Sequence of chain 1.A:
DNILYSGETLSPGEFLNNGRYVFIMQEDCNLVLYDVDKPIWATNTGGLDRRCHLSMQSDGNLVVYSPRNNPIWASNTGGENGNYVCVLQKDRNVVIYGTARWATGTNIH

Sequence of chain 2.A:
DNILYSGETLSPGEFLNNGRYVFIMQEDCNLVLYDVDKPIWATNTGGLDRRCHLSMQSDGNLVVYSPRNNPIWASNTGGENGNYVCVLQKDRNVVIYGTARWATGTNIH

This small molecule binds to this protein.
Small molecule (SMILES): O=C1O[C@H](CO)[C@@H](O)[C@H](O[C@H]2O[C@H](CO)[C@@H](O)[C@H](O)[C@@H]2O)[C@@H]1O

Binding-site contacts:
Ligand atom C2 contacts residue ASP91 of chain 2.A at 3.5 Å.
Ligand atom O6 contacts residue ASN83 of chain 1.A at 4.3 Å.
Ligand atom C2 contacts residue PO41 of chain 2.I at 4.1 Å.
Ligand atom C2 contacts residue ASN83 of chain 1.A at 3.9 Å.
Ligand atom C6 contacts residue ALA100 of chain 1.A at 4.2 Å (hydrophobic).
Ligand atom O5 contacts residue ASN93 of chain 2.A at 3.2 Å (h-bond).
Ligand atom C6 contacts residue ASN93 of chain 2.A at 4.0 Å.
Ligand atom O2 contacts residue ASN107 of chain 1.A at 3.8 Å.
Ligand atom O2 contacts residue ASN93 of chain 2.A at 3.1 Å (h-bond).
Ligand atom O4 contacts residue ALA100 of chain 1.A at 4.1 Å.
Ligand atom O3 contacts residue ASN83 of chain 1.A at 4.3 Å.
Ligand atom C2 contacts residue ASN93 of chain 2.A at 4.0 Å.
Ligand atom O3 contacts residue TYR97 of chain 2.A at 3.4 Å (h-bond).
Ligand atom O3 contacts residue ASP91 of chain 2.A at 4.0 Å.
Ligand atom O2 contacts residue GLN89 of chain 2.A at 3.4 Å (h-bond).
Ligand atom C4 contacts residue TYR97 of chain 2.A at 3.7 Å (hydrophobic).
Ligand atom O4 contacts residue ASN107 of chain 1.A at 3.4 Å (h-bond).
Ligand atom C4 contacts residue ASN83 of chain 1.A at 4.1 Å.
Ligand atom C4 contacts residue ASN93 of chain 2.A at 4.1 Å.
Ligand atom C5 contacts residue ASN93 of chain 2.A at 3.9 Å.
Ligand atom C6 contacts residue ALA103 of chain 1.A at 4.0 Å (hydrophobic).
Ligand atom C5 contacts residue ASN83 of chain 1.A at 3.6 Å.
Ligand atom C2 contacts residue GLN89 of chain 2.A at 4.3 Å.
Ligand atom C1 contacts residue ASN93 of chain 2.A at 3.9 Å.
Ligand atom C6 contacts residue ASN83 of chain 1.A at 4.1 Å.
Ligand atom C4 contacts residue GLN89 of chain 2.A at 4.3 Å.
Ligand atom O6 contacts residue ALA103 of chain 1.A at 4.2 Å.
Ligand atom C3 contacts residue PO41 of chain 2.I at 3.8 Å.
Ligand atom C3 contacts residue ASN83 of chain 1.A at 4.2 Å.
Ligand atom O3 contacts residue GLN89 of chain 2.A at 3.1 Å (h-bond).
Ligand atom C1 contacts residue ASN107 of chain 1.A at 3.9 Å.
Ligand atom O4 contacts residue VAL95 of chain 2.A at 4.1 Å.
Ligand atom O3 contacts residue PO41 of chain 2.I at 3.0 Å (h-bond).
Ligand atom O4 contacts residue ASN83 of chain 1.A at 3.2 Å.
Ligand atom O2 contacts residue ASN83 of chain 1.A at 3.0 Å (h-bond).
Ligand atom C3 contacts residue GLN89 of chain 2.A at 4.0 Å.
Ligand atom C4 contacts residue VAL95 of chain 2.A at 4.0 Å (hydrophobic).
Ligand atom O2 contacts residue ASP91 of chain 2.A at 2.7 Å (salt-bridge).
Ligand atom C3 contacts residue TYR97 of chain 2.A at 4.1 Å (hydrophobic).
Ligand atom O4 contacts residue TYR97 of chain 2.A at 2.8 Å (h-bond).